Sequence of chain 1.A:
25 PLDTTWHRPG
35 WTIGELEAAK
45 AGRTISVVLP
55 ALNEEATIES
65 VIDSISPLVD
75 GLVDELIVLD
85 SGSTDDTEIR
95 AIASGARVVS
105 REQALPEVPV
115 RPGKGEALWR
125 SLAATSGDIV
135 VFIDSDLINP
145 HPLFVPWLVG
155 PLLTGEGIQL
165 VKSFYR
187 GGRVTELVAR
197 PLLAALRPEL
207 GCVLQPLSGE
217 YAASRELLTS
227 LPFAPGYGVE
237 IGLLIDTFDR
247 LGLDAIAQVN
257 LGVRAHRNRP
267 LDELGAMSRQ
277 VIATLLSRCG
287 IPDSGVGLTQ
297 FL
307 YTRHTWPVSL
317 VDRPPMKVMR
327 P

This small molecule binds to this protein.
Small molecule (SMILES): O=c1ccn([C@@H]2O[C@H](CO[P](=O)(O)O[P](=O)(O)O[C@H]3O[C@H](CO)[C@@H](O)[C@H](O)[C@H]3O)[C@@H](O)[C@H]2O)c(=O)[nH]1

Binding-site contacts:
Ligand atom O2' contacts residue ARG260 of chain 1.A at 2.8 Å (salt-bridge).
Ligand atom O1A contacts residue MN1 of chain 1.B at 2.3 Å.
Ligand atom O3' contacts residue ASP138 of chain 1.A at 2.7 Å (salt-bridge).
Ligand atom O2B contacts residue HIS262 of chain 1.A at 2.9 Å.
Ligand atom O6' contacts residue GLU236 of chain 1.A at 2.4 Å (salt-bridge).
Ligand atom O2C contacts residue SER139 of chain 1.A at 3.4 Å (h-bond).
Ligand atom O1A contacts residue ARG263 of chain 1.A at 2.9 Å (salt-bridge).
Ligand atom O2' contacts residue ASP138 of chain 1.A at 3.3 Å (salt-bridge).
Ligand atom O2B contacts residue MN1 of chain 1.B at 2.2 Å.
Ligand atom O2C contacts residue GLU58 of chain 1.A at 3.1 Å (salt-bridge).
Ligand atom N3 contacts residue SER85 of chain 1.A at 3.2 Å (h-bond).
Ligand atom C4' contacts residue GLU236 of chain 1.A at 3.1 Å.
Ligand atom O1B contacts residue MET273 of chain 1.A at 3.3 Å.
Ligand atom C5 contacts residue TYR233 of chain 1.A at 3.5 Å (hydrophobic).
Ligand atom O6' contacts residue TYR233 of chain 1.A at 3.3 Å (h-bond).
Ligand atom O2A contacts residue ARG265 of chain 1.A at 3.3 Å (salt-bridge).
Ligand atom O3' contacts residue LYS118 of chain 1.A at 2.7 Å (salt-bridge).
Ligand atom O5' contacts residue LEU213 of chain 1.A at 3.5 Å (h-bond).
Ligand atom O2C contacts residue ALA55 of chain 1.A at 3.4 Å.
Ligand atom O3C contacts residue SER139 of chain 1.A at 2.9 Å (h-bond).
Ligand atom O4' contacts residue LYS118 of chain 1.A at 3.3 Å (salt-bridge).
Ligand atom O4' contacts residue GLU236 of chain 1.A at 2.7 Å (salt-bridge).
Ligand atom C1' contacts residue 48X1 of chain 1.C at 3.1 Å.
Ligand atom O2A contacts residue ARG263 of chain 1.A at 2.7 Å (salt-bridge).
Ligand atom O2C contacts residue LEU56 of chain 1.A at 2.9 Å (h-bond).
Ligand atom PB contacts residue MN1 of chain 1.B at 3.3 Å.
Ligand atom O4C contacts residue LYS118 of chain 1.A at 3.3 Å.
Ligand atom O4 contacts residue GLY117 of chain 1.A at 3.4 Å.
Ligand atom O3' contacts residue GLY215 of chain 1.A at 3.3 Å.
Ligand atom O1A contacts residue ASP140 of chain 1.A at 3.0 Å (salt-bridge).
Ligand atom O4 contacts residue LYS118 of chain 1.A at 3.5 Å (salt-bridge).
Ligand atom O2 contacts residue SER85 of chain 1.A at 3.4 Å.
Ligand atom O2A contacts residue TYR233 of chain 1.A at 2.7 Å (h-bond).
Ligand atom O3C contacts residue ASP140 of chain 1.A at 3.5 Å (salt-bridge).
Ligand atom C2' contacts residue LEU213 of chain 1.A at 3.4 Å (hydrophobic).
Ligand atom C6' contacts residue TYR233 of chain 1.A at 3.4 Å (hydrophobic).
Ligand atom C4C contacts residue ASP138 of chain 1.A at 3.4 Å.
Ligand atom PA contacts residue ARG263 of chain 1.A at 3.3 Å.
Ligand atom O5' contacts residue 48X1 of chain 1.C at 3.2 Å (h-bond).
Ligand atom O2 contacts residue ALA55 of chain 1.A at 3.4 Å (h-bond).